The small molecule below binds the protein below.
Small molecule (SMILES): CC(=O)N[C@@H]1[C@@H](O)[C@H](O)[C@@H](CO)O[C@H]1O

Binding-site contacts:
Ligand atom C1 contacts residue SER115 of chain 1.B at 3.9 Å.
Ligand atom C3 contacts residue ASN113 of chain 1.B at 3.8 Å.
Ligand atom O6 contacts residue ALA116 of chain 1.B at 3.6 Å.
Ligand atom O6 contacts residue LEU261 of chain 1.B at 3.6 Å.
Ligand atom C6 contacts residue LEU261 of chain 1.B at 4.1 Å (hydrophobic).
Ligand atom O5 contacts residue ALA116 of chain 1.B at 3.7 Å.
Ligand atom N2 contacts residue ASN113 of chain 1.B at 2.9 Å (h-bond).
Ligand atom O5 contacts residue ASN113 of chain 1.B at 2.4 Å (h-bond).
Ligand atom C2 contacts residue ASN113 of chain 1.B at 2.5 Å.
Ligand atom O6 contacts residue SER115 of chain 1.B at 4.4 Å.
Ligand atom C4 contacts residue ASN113 of chain 1.B at 4.2 Å.
Ligand atom C5 contacts residue SER115 of chain 1.B at 4.2 Å.
Ligand atom O5 contacts residue TRP257 of chain 1.B at 3.9 Å.
Ligand atom C1 contacts residue ASN113 of chain 1.B at 1.5 Å.
Ligand atom C2 contacts residue TRP257 of chain 1.B at 3.8 Å (hydrophobic).
Ligand atom C7 contacts residue TRP257 of chain 1.B at 4.1 Å (hydrophobic).
Ligand atom N2 contacts residue TRP257 of chain 1.B at 4.3 Å.
Ligand atom C7 contacts residue ASN113 of chain 1.B at 3.7 Å.
Ligand atom O5 contacts residue SER115 of chain 1.B at 4.1 Å.
Ligand atom C1 contacts residue ALA116 of chain 1.B at 4.4 Å (hydrophobic).
Ligand atom O7 contacts residue TRP257 of chain 1.B at 3.3 Å.
Ligand atom O7 contacts residue ASN113 of chain 1.B at 4.1 Å.
Ligand atom C1 contacts residue TRP257 of chain 1.B at 4.1 Å (hydrophobic).
Ligand atom C5 contacts residue ASN113 of chain 1.B at 3.7 Å.

Sequence of chain 1.B:
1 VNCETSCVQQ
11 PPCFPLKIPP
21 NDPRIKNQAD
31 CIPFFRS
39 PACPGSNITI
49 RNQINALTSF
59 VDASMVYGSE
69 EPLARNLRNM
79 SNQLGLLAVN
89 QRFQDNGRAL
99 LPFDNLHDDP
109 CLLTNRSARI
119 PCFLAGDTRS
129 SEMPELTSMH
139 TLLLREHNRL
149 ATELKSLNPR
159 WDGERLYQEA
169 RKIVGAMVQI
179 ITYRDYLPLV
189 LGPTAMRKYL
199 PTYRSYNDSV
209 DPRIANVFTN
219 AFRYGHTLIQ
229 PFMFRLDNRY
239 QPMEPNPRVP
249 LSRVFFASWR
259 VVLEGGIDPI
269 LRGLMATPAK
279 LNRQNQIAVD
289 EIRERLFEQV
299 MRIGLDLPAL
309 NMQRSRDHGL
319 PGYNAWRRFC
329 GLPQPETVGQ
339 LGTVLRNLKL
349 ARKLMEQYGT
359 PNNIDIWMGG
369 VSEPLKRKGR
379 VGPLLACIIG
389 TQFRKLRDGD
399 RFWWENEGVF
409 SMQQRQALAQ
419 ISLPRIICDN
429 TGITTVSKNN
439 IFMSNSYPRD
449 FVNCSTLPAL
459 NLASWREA